Sequence of chain 1.F:
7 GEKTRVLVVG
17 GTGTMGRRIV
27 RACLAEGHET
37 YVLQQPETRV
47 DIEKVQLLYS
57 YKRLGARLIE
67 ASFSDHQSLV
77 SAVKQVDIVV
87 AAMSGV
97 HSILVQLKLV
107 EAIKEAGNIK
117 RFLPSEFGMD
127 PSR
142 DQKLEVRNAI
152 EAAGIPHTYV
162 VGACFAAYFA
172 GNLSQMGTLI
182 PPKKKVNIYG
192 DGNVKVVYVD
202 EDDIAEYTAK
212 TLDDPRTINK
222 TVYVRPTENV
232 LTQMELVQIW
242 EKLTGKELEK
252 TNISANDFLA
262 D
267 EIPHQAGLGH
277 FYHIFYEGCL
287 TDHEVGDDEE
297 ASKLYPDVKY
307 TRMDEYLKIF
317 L

The small molecule below binds the protein below.
Small molecule (SMILES): COc1cc([C@H]2OC[C@H]3[C@@H]2CO[C@@H]3c2ccc(O)c(OC)c2)ccc1O

Binding-site contacts:
Ligand atom CAZ contacts residue NDP1 of chain 1.J at 3.5 Å.
Ligand atom CAT contacts residue NDP1 of chain 1.J at 3.6 Å.
Ligand atom CAG contacts residue PHE277 of chain 1.B at 3.8 Å (hydrophobic).
Ligand atom CAZ contacts residue ILE280 of chain 1.B at 3.8 Å (hydrophobic).
Ligand atom CAH contacts residue PHE170 of chain 1.B at 3.5 Å (hydrophobic).
Ligand atom OAF contacts residue MET125 of chain 1.B at 3.5 Å (h-bond).
Ligand atom OAD contacts residue MET125 of chain 1.B at 3.5 Å (h-bond).
Ligand atom CAG contacts residue PHE170 of chain 1.B at 3.5 Å (hydrophobic).
Ligand atom OAF contacts residue GLY124 of chain 1.B at 3.4 Å.
Ligand atom CAO contacts residue PHE277 of chain 1.B at 3.9 Å (hydrophobic).
Ligand atom CAU contacts residue ALA272 of chain 1.B at 3.3 Å (hydrophobic).
Ligand atom CAY contacts residue THR179 of chain 1.B at 3.6 Å.
Ligand atom CAV contacts residue NDP1 of chain 1.J at 3.6 Å.
Ligand atom CAP contacts residue NDP1 of chain 1.J at 3.9 Å.
Ligand atom OAC contacts residue MET177 of chain 1.B at 3.7 Å.
Ligand atom CAY contacts residue GLN176 of chain 1.B at 3.6 Å.
Ligand atom OAB contacts residue PHE170 of chain 1.B at 3.6 Å.
Ligand atom CAL contacts residue PHE277 of chain 1.B at 3.6 Å (hydrophobic).
Ligand atom OAE contacts residue GLY178 of chain 1.B at 3.0 Å (h-bond).
Ligand atom OAD contacts residue GLY124 of chain 1.B at 3.8 Å.
Ligand atom OAB contacts residue HIS276 of chain 1.B at 3.4 Å.
Ligand atom CAM contacts residue PHE277 of chain 1.B at 4.0 Å (hydrophobic).
Ligand atom CAK contacts residue NDP1 of chain 1.J at 3.9 Å.
Ligand atom OAE contacts residue MET177 of chain 1.B at 3.6 Å.
Ligand atom CAN contacts residue NDP1 of chain 1.J at 4.0 Å.
Ligand atom CAK contacts residue TYR169 of chain 1.B at 3.8 Å (hydrophobic).
Ligand atom OAA contacts residue TYR169 of chain 1.B at 3.3 Å.
Ligand atom OAF contacts residue NDP1 of chain 1.J at 3.4 Å.
Ligand atom OAC contacts residue GLY178 of chain 1.B at 3.3 Å (h-bond).
Ligand atom CAN contacts residue HIS276 of chain 1.B at 3.9 Å.
Ligand atom CAX contacts residue NDP1 of chain 1.J at 3.4 Å.
Ligand atom OAD contacts residue NDP1 of chain 1.J at 3.4 Å (h-bond).
Ligand atom OAC contacts residue VAL46 of chain 1.F at 3.8 Å.
Ligand atom CAY contacts residue TYR169 of chain 1.B at 3.4 Å (hydrophobic).
Ligand atom CAY contacts residue ASN173 of chain 1.B at 3.2 Å.
Ligand atom CAP contacts residue HIS276 of chain 1.B at 4.0 Å.
Ligand atom CAW contacts residue GLY178 of chain 1.B at 4.0 Å.
Ligand atom CAL contacts residue PHE170 of chain 1.B at 3.9 Å (hydrophobic).
Ligand atom CAL contacts residue HIS276 of chain 1.B at 3.9 Å.
Ligand atom CAQ contacts residue ALA272 of chain 1.B at 3.8 Å (hydrophobic).

Sequence of chain 1.B:
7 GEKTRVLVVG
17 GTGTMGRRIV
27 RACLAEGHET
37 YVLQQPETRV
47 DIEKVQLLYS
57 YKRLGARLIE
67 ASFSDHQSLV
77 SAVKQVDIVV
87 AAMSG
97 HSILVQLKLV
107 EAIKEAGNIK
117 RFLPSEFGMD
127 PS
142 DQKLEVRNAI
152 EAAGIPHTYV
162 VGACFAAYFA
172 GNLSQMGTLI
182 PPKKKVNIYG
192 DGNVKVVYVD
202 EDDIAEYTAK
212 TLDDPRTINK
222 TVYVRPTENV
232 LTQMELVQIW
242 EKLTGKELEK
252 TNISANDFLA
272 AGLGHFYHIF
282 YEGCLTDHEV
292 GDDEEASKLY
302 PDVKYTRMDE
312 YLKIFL